Sequence of chain 1.C:
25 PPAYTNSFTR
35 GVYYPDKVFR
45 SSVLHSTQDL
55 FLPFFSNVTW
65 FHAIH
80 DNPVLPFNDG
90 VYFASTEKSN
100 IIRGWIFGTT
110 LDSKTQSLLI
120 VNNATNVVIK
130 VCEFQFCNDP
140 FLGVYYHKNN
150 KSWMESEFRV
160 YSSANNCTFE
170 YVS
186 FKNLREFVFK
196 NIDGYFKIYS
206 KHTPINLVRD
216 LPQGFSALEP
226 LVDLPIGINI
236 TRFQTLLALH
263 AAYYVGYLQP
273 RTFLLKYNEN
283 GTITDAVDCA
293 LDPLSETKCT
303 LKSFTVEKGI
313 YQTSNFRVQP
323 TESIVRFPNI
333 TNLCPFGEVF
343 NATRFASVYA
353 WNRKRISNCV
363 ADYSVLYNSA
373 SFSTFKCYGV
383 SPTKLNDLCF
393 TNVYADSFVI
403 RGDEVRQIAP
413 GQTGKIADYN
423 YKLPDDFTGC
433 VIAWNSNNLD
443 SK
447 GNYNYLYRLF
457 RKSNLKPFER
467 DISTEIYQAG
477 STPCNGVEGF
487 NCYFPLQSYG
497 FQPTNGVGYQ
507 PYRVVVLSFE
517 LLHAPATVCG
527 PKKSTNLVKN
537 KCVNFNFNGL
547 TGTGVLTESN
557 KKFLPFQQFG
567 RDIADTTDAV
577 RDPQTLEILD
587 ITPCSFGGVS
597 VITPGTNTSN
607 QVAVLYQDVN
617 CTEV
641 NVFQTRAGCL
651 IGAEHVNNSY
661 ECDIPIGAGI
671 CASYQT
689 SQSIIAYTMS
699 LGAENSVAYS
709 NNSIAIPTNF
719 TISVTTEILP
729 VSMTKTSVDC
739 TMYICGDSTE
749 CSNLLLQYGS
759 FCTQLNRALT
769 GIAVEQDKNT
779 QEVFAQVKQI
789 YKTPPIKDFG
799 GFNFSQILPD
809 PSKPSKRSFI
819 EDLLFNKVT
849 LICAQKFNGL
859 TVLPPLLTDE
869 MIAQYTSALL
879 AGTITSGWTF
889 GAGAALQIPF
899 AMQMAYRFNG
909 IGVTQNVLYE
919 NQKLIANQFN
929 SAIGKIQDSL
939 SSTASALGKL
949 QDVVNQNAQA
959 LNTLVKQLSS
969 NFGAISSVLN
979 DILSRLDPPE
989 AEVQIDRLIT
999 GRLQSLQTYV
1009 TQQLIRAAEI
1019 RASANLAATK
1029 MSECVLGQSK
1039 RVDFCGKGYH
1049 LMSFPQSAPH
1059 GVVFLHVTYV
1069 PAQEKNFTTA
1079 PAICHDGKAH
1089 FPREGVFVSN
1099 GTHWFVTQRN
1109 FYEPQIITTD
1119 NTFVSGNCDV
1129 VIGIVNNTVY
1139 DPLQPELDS

Binding-site contacts:
Ligand atom C5 contacts residue ASN1074 of chain 1.C at 3.6 Å.
Ligand atom O5 contacts residue ASN1074 of chain 1.C at 2.4 Å (h-bond).
Ligand atom N2 contacts residue ASN1074 of chain 1.C at 2.9 Å (h-bond).
Ligand atom C8 contacts residue GLU1072 of chain 1.C at 3.6 Å.
Ligand atom C1 contacts residue ASN1074 of chain 1.C at 1.4 Å.
Ligand atom C5 contacts residue ALA706 of chain 1.C at 3.9 Å (hydrophobic).
Ligand atom O4 contacts residue ALA706 of chain 1.C at 4.4 Å.
Ligand atom C7 contacts residue ASN1074 of chain 1.C at 3.8 Å.
Ligand atom C6 contacts residue ALA706 of chain 1.C at 3.7 Å (hydrophobic).
Ligand atom C8 contacts residue ASN1074 of chain 1.C at 4.4 Å.
Ligand atom O6 contacts residue ALA706 of chain 1.C at 3.9 Å.
Ligand atom C8 contacts residue LYS1073 of chain 1.C at 4.4 Å.
Ligand atom C1 contacts residue GLN895 of chain 1.B at 4.5 Å.
Ligand atom C4 contacts residue ASN1074 of chain 1.C at 4.3 Å.
Ligand atom O7 contacts residue ASN1074 of chain 1.C at 4.3 Å.
Ligand atom C3 contacts residue ASN1074 of chain 1.C at 3.8 Å.
Ligand atom C2 contacts residue ASN1074 of chain 1.C at 2.5 Å.

Sequence of chain 1.B:
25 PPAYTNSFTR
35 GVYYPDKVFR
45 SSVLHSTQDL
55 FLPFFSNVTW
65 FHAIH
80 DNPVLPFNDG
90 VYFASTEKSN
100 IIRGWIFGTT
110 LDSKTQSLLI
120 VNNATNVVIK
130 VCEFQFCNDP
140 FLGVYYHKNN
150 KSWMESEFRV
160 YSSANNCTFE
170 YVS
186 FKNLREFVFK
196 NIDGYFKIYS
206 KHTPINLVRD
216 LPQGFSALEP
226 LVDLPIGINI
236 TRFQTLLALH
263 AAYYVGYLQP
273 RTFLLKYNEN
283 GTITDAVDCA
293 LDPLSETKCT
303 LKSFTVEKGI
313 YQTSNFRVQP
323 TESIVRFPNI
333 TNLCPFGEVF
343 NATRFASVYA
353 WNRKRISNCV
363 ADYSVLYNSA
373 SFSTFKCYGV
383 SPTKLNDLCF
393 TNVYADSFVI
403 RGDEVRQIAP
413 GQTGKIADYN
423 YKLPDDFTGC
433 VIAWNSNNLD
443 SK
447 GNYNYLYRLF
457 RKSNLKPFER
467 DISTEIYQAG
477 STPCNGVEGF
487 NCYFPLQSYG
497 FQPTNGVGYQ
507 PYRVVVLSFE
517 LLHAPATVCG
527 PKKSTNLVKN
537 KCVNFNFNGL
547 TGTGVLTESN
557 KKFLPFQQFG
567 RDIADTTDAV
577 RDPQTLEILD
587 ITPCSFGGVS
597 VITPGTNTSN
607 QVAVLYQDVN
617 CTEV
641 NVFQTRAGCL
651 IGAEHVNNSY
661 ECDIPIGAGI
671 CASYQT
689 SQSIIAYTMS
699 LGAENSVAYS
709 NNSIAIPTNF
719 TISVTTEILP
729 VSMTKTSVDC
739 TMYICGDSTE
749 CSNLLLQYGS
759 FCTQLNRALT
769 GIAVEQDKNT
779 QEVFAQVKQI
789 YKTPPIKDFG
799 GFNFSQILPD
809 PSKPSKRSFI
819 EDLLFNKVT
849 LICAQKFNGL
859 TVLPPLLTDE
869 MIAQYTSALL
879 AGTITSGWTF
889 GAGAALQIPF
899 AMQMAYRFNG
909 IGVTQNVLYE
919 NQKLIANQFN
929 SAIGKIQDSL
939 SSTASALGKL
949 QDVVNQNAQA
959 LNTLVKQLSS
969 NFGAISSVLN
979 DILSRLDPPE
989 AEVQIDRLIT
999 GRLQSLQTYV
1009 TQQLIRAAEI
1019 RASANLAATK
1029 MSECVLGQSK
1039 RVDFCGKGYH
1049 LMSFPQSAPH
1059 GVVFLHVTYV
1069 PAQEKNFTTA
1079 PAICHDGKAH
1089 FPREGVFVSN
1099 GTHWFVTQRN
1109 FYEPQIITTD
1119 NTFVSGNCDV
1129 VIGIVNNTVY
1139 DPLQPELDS

A protein and the small-molecule ligand that binds it are described below.
Small molecule (SMILES): CC(=O)N[C@@H]1[C@@H](O)[C@H](O)[C@@H](CO)O[C@H]1O